Sequence of chain 1.F:
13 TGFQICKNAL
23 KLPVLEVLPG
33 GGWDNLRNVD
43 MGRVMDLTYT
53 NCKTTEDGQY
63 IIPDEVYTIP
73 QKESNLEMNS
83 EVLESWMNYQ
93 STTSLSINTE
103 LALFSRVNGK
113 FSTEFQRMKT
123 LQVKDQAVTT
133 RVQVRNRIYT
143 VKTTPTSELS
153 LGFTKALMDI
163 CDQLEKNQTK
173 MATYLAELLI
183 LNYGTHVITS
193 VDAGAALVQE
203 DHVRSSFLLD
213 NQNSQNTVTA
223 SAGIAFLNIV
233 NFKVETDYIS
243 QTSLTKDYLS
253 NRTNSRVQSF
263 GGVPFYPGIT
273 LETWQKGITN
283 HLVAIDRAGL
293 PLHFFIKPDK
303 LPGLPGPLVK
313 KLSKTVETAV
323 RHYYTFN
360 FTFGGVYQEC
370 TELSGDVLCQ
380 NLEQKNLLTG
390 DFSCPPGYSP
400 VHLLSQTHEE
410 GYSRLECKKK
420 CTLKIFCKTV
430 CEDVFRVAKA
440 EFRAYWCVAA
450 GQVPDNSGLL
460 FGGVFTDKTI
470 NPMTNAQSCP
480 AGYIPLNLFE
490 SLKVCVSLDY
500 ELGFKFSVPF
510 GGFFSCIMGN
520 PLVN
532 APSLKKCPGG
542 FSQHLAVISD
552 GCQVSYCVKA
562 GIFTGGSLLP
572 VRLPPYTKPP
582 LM

Binding-site contacts:
Ligand atom O3 contacts residue GLN128 of chain 1.F at 4.2 Å.
Ligand atom O6 contacts residue LEU251 of chain 1.F at 3.6 Å.
Ligand atom C5 contacts residue ASN253 of chain 1.F at 3.6 Å.
Ligand atom C8 contacts residue THR255 of chain 1.F at 4.2 Å.
Ligand atom C3 contacts residue ASN253 of chain 1.F at 3.8 Å.
Ligand atom C4 contacts residue ASN253 of chain 1.F at 4.2 Å.
Ligand atom C2 contacts residue SER207 of chain 1.F at 3.3 Å.
Ligand atom C8 contacts residue VAL205 of chain 1.F at 3.6 Å (hydrophobic).
Ligand atom C7 contacts residue ASN253 of chain 1.F at 3.5 Å.
Ligand atom C1 contacts residue ASN253 of chain 1.F at 1.4 Å.
Ligand atom N2 contacts residue SER207 of chain 1.F at 3.4 Å (h-bond).
Ligand atom O7 contacts residue ASN253 of chain 1.F at 3.7 Å.
Ligand atom C6 contacts residue LEU251 of chain 1.F at 3.9 Å (hydrophobic).
Ligand atom C1 contacts residue SER207 of chain 1.F at 4.4 Å.
Ligand atom C3 contacts residue SER207 of chain 1.F at 4.1 Å.
Ligand atom O5 contacts residue ASN253 of chain 1.F at 2.3 Å (h-bond).
Ligand atom C7 contacts residue VAL205 of chain 1.F at 4.4 Å (hydrophobic).
Ligand atom O3 contacts residue SER207 of chain 1.F at 3.8 Å.
Ligand atom C2 contacts residue ASN253 of chain 1.F at 2.5 Å.
Ligand atom N2 contacts residue ASN253 of chain 1.F at 2.9 Å (h-bond).
Ligand atom N2 contacts residue VAL205 of chain 1.F at 4.1 Å.

The protein below binds the small molecule below.
Small molecule (SMILES): CC(=O)N[C@@H]1[C@@H](O)[C@H](O)[C@@H](CO)O[C@H]1O